A protein and the small-molecule ligand that binds it are described below.
Small molecule (SMILES): Oc1cc(O)c(O)cc1O

Sequence of chain 1.W:
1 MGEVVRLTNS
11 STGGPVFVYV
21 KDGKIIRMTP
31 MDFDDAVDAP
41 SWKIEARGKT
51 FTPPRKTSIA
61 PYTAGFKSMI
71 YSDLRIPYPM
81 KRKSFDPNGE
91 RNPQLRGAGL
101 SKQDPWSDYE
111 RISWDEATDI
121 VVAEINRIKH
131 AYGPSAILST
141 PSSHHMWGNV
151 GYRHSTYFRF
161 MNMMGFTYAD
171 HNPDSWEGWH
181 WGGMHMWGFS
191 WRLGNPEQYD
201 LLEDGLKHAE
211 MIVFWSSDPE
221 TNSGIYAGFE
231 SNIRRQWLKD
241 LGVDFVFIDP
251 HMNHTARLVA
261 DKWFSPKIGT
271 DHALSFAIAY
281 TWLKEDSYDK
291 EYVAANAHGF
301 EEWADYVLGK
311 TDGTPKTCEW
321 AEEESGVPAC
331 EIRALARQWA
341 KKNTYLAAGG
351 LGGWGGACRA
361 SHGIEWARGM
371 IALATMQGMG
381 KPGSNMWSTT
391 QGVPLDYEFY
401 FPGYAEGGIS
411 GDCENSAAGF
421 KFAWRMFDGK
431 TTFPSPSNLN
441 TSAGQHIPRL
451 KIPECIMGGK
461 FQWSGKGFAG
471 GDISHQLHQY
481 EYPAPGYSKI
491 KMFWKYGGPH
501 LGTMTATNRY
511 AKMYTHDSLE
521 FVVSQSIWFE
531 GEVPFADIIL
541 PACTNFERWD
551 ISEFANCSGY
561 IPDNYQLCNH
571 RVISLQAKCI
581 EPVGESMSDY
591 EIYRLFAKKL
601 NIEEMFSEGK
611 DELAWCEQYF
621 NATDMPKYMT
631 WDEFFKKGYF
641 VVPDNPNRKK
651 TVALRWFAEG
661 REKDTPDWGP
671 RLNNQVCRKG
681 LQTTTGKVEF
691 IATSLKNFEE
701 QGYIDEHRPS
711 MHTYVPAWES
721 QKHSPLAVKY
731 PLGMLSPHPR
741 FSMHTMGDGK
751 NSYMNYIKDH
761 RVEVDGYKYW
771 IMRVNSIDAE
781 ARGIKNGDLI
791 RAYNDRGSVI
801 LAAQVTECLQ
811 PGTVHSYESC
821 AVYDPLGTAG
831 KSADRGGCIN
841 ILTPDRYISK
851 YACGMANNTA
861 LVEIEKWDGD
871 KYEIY

Binding-site contacts:
Ligand atom C1 contacts residue TYR404 of chain 1.W at 3.5 Å (hydrophobic).
Ligand atom C4 contacts residue SER175 of chain 1.W at 3.9 Å.
Ligand atom O5 contacts residue 4MO1 of chain 1.WD at 2.4 Å.
Ligand atom C6 contacts residue TRP176 of chain 1.W at 3.8 Å (hydrophobic).
Ligand atom C4 contacts residue HIS144 of chain 1.W at 4.0 Å.
Ligand atom O4 contacts residue ASP174 of chain 1.W at 2.8 Å (salt-bridge).
Ligand atom C1 contacts residue HIS144 of chain 1.W at 3.8 Å.
Ligand atom C2 contacts residue TYR404 of chain 1.W at 3.3 Å (hydrophobic).
Ligand atom O4 contacts residue SER143 of chain 1.W at 3.0 Å (h-bond).
Ligand atom C5 contacts residue TRP176 of chain 1.W at 3.7 Å (hydrophobic).
Ligand atom C3 contacts residue SER143 of chain 1.W at 4.0 Å.
Ligand atom O1 contacts residue TYR404 of chain 1.W at 3.0 Å (h-bond).
Ligand atom O5 contacts residue ASP174 of chain 1.W at 3.7 Å.
Ligand atom C4 contacts residue ASP174 of chain 1.W at 3.7 Å.
Ligand atom O1 contacts residue CYS557 of chain 1.W at 3.7 Å.
Ligand atom O5 contacts residue MGD1 of chain 1.UD at 3.1 Å (h-bond).
Ligand atom C3 contacts residue ARG153 of chain 1.W at 3.8 Å.
Ligand atom C4 contacts residue SER143 of chain 1.W at 3.9 Å.
Ligand atom O2 contacts residue CYS557 of chain 1.W at 3.8 Å.
Ligand atom C5 contacts residue ASP174 of chain 1.W at 3.7 Å.
Ligand atom C5 contacts residue 4MO1 of chain 1.WD at 3.4 Å.
Ligand atom C6 contacts residue HIS144 of chain 1.W at 3.6 Å.
Ligand atom C5 contacts residue HIS144 of chain 1.W at 3.5 Å.
Ligand atom C1 contacts residue TYR560 of chain 1.W at 4.0 Å (hydrophobic).
Ligand atom C4 contacts residue TRP176 of chain 1.W at 3.9 Å (hydrophobic).
Ligand atom O5 contacts residue MGD1 of chain 1.VD at 3.2 Å (h-bond).
Ligand atom O2 contacts residue TYR404 of chain 1.W at 2.7 Å (h-bond).
Ligand atom O5 contacts residue SER175 of chain 1.W at 2.5 Å (h-bond).
Ligand atom C5 contacts residue SER175 of chain 1.W at 2.7 Å.
Ligand atom O4 contacts residue PHE468 of chain 1.W at 3.8 Å.
Ligand atom O5 contacts residue HIS144 of chain 1.W at 2.6 Å (h-bond).
Ligand atom C1 contacts residue TRP176 of chain 1.W at 4.0 Å (hydrophobic).
Ligand atom O2 contacts residue TYR560 of chain 1.W at 2.5 Å (h-bond).
Ligand atom C6 contacts residue SER175 of chain 1.W at 3.5 Å.
Ligand atom O1 contacts residue TYR226 of chain 1.W at 3.9 Å.
Ligand atom O1 contacts residue ILE225 of chain 1.W at 3.8 Å.
Ligand atom O1 contacts residue ILE561 of chain 1.W at 3.5 Å.
Ligand atom C3 contacts residue TYR560 of chain 1.W at 3.7 Å (hydrophobic).
Ligand atom C2 contacts residue TYR560 of chain 1.W at 3.2 Å (hydrophobic).
Ligand atom C6 contacts residue TRP354 of chain 1.W at 3.9 Å (hydrophobic).